Binding-site contacts:
Ligand atom OP1 contacts residue ALA2 of chain 1.WC at 4.1 Å.
Ligand atom N3 contacts residue MG1 of chain 1.NY at 3.7 Å.
Ligand atom OP1 contacts residue HIS3 of chain 1.WC at 4.0 Å.
Ligand atom O2 contacts residue MG1 of chain 1.NY at 2.6 Å.
Ligand atom C2 contacts residue MG1 of chain 1.NY at 3.5 Å.
Ligand atom OP1 contacts residue MG1 of chain 1.OU at 3.7 Å.

The protein below binds the small molecule below.
Small molecule (SMILES): COc1ccc(C[C@H](N)C(=O)N[C@H]2[C@@H](O)[C@H](n3cnc4c(N(C)C)ncnc43)O[C@@H]2CO[P](=O)(O)O[C@H]2[C@@H](O)[C@H](n3ccc(N)nc3=O)O[C@@H]2CO[P](=O)(O)O[C@H]2[C@@H](O)[C@H](n3ccc(N)nc3=O)O[C@@H]2CO)cc1

Sequence of chain 1.WC:
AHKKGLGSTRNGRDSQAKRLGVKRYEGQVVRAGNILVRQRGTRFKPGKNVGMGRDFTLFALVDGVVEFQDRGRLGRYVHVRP